Binding-site contacts:
Ligand atom O contacts residue LEU104 of chain 6.A at 3.0 Å (h-bond).
Ligand atom CA contacts residue GLY101 of chain 6.A at 3.2 Å.
Ligand atom CA contacts residue MG1 of chain 6.B at 2.8 Å.
Ligand atom O contacts residue ASP102 of chain 6.A at 3.9 Å.
Ligand atom O3 contacts residue MG1 of chain 6.B at 2.1 Å.
Ligand atom CA contacts residue ARG123 of chain 6.A at 3.8 Å.
Ligand atom CB contacts residue GLY101 of chain 6.A at 3.3 Å.
Ligand atom OXT contacts residue GLY101 of chain 6.A at 3.3 Å.
Ligand atom CB contacts residue ASN71 of chain 6.A at 4.1 Å.
Ligand atom CB contacts residue TYR99 of chain 6.A at 3.8 Å (hydrophobic).
Ligand atom C contacts residue LEU104 of chain 6.A at 4.1 Å (hydrophobic).
Ligand atom C contacts residue ASP124 of chain 6.A at 3.7 Å.
Ligand atom CB contacts residue PHE100 of chain 6.A at 3.5 Å (hydrophobic).
Ligand atom C contacts residue PHE100 of chain 6.A at 4.2 Å (hydrophobic).
Ligand atom OXT contacts residue ASP124 of chain 6.A at 3.0 Å (salt-bridge).
Ligand atom O contacts residue GLY101 of chain 6.A at 3.1 Å (h-bond).
Ligand atom CA contacts residue PHE100 of chain 6.A at 3.9 Å (hydrophobic).
Ligand atom C contacts residue MG1 of chain 6.B at 2.9 Å.
Ligand atom CB contacts residue MG1 of chain 6.B at 4.3 Å.
Ligand atom O contacts residue MG1 of chain 6.B at 4.1 Å.
Ligand atom OXT contacts residue LEU104 of chain 6.A at 4.3 Å.
Ligand atom C contacts residue LEU103 of chain 6.A at 3.7 Å (hydrophobic).
Ligand atom CB contacts residue LEU104 of chain 6.A at 4.2 Å (hydrophobic).
Ligand atom O contacts residue PHE100 of chain 6.A at 4.2 Å.
Ligand atom C contacts residue ASP102 of chain 6.A at 3.6 Å.
Ligand atom O3 contacts residue ASP124 of chain 6.A at 3.2 Å (salt-bridge).
Ligand atom CB contacts residue ARG123 of chain 6.A at 4.1 Å.
Ligand atom C contacts residue GLY101 of chain 6.A at 3.2 Å.
Ligand atom O3 contacts residue ARG123 of chain 6.A at 2.8 Å (salt-bridge).
Ligand atom CA contacts residue ASP124 of chain 6.A at 3.8 Å.
Ligand atom O3 contacts residue PHE100 of chain 6.A at 4.4 Å.
Ligand atom OXT contacts residue MG1 of chain 6.B at 2.1 Å.
Ligand atom OXT contacts residue LEU103 of chain 6.A at 3.0 Å (h-bond).
Ligand atom O3 contacts residue GLY101 of chain 6.A at 3.8 Å.
Ligand atom CA contacts residue ASP102 of chain 6.A at 4.5 Å.
Ligand atom O contacts residue LEU103 of chain 6.A at 3.5 Å (h-bond).
Ligand atom OXT contacts residue ASP102 of chain 6.A at 3.1 Å (salt-bridge).

This protein binds this small molecule.
Small molecule (SMILES): CC(=O)C(=O)O

Sequence of chain 6.A:
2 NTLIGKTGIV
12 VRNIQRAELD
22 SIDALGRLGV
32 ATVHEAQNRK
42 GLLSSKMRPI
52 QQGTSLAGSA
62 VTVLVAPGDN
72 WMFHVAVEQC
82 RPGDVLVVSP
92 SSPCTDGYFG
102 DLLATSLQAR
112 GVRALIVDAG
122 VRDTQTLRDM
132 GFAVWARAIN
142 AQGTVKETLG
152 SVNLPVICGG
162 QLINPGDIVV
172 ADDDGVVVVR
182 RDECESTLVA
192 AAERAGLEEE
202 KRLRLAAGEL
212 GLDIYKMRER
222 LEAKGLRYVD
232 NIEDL